Sequence of chain 1.C:
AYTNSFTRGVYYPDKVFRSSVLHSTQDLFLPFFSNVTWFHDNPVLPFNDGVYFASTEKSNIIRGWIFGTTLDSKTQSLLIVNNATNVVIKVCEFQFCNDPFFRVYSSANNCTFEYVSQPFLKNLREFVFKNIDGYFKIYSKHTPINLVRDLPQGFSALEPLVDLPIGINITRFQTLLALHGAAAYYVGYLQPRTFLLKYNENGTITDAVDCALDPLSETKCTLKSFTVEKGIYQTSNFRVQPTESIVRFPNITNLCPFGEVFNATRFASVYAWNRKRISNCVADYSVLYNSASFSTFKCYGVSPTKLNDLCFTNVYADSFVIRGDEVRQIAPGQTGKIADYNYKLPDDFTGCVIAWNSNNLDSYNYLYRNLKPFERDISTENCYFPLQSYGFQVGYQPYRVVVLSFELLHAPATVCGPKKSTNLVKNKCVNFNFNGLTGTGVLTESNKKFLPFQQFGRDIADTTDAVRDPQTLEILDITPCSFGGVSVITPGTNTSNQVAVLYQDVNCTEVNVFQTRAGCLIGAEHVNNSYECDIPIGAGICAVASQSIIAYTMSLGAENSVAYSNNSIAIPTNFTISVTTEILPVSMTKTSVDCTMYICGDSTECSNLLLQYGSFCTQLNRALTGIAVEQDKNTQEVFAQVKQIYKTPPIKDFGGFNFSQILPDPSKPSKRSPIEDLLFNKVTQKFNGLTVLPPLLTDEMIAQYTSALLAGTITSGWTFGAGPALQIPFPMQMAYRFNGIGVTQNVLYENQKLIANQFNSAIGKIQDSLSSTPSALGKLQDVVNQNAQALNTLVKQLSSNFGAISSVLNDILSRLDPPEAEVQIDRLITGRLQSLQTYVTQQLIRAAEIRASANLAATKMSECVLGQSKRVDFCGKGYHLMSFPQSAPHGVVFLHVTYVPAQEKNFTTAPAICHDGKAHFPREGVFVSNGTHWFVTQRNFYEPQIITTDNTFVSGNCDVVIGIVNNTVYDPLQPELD

This small molecule binds to this protein.
Small molecule (SMILES): CC(=O)N[C@@H]1[C@@H](O)[C@H](O)[C@@H](CO)O[C@H]1O

Binding-site contacts:
Ligand atom C4 contacts residue ASN616 of chain 1.C at 4.2 Å.
Ligand atom C5 contacts residue ASN616 of chain 1.C at 3.6 Å.
Ligand atom C1 contacts residue ASN616 of chain 1.C at 1.5 Å.
Ligand atom N2 contacts residue ASN616 of chain 1.C at 2.9 Å (h-bond).
Ligand atom C2 contacts residue ASN616 of chain 1.C at 2.5 Å.
Ligand atom O5 contacts residue ASN616 of chain 1.C at 2.4 Å (h-bond).
Ligand atom C7 contacts residue ASN616 of chain 1.C at 4.2 Å.
Ligand atom C3 contacts residue ASN616 of chain 1.C at 3.8 Å.